This small molecule binds to this protein.
Small molecule (SMILES): CC(=O)N[C@@H]1[C@@H](O)[C@H](O)[C@@H](CO)O[C@H]1O

Binding-site contacts:
Ligand atom O6 contacts residue PHE157 of chain 1.A at 4.0 Å.
Ligand atom C6 contacts residue VAL130 of chain 1.A at 3.8 Å (hydrophobic).
Ligand atom C2 contacts residue ASN125 of chain 1.A at 2.5 Å.
Ligand atom C6 contacts residue PHE157 of chain 1.A at 3.5 Å (hydrophobic).
Ligand atom C4 contacts residue ASN125 of chain 1.A at 4.2 Å.
Ligand atom C5 contacts residue ASN125 of chain 1.A at 3.7 Å.
Ligand atom C5 contacts residue VAL130 of chain 1.A at 4.1 Å (hydrophobic).
Ligand atom O5 contacts residue ASN125 of chain 1.A at 2.4 Å (h-bond).
Ligand atom C7 contacts residue ASN125 of chain 1.A at 3.4 Å.
Ligand atom N2 contacts residue ASN125 of chain 1.A at 2.9 Å (h-bond).
Ligand atom C3 contacts residue ASN125 of chain 1.A at 3.8 Å.
Ligand atom O6 contacts residue LYS132 of chain 1.A at 3.0 Å (salt-bridge).
Ligand atom O6 contacts residue VAL130 of chain 1.A at 4.2 Å.
Ligand atom O7 contacts residue ASN125 of chain 1.A at 3.5 Å (h-bond).
Ligand atom C8 contacts residue ASN125 of chain 1.A at 4.5 Å.
Ligand atom C1 contacts residue VAL130 of chain 1.A at 3.6 Å (hydrophobic).
Ligand atom O5 contacts residue VAL130 of chain 1.A at 3.6 Å.
Ligand atom C6 contacts residue LYS132 of chain 1.A at 4.3 Å.
Ligand atom C1 contacts residue ASN125 of chain 1.A at 1.4 Å.

Sequence of chain 1.A:
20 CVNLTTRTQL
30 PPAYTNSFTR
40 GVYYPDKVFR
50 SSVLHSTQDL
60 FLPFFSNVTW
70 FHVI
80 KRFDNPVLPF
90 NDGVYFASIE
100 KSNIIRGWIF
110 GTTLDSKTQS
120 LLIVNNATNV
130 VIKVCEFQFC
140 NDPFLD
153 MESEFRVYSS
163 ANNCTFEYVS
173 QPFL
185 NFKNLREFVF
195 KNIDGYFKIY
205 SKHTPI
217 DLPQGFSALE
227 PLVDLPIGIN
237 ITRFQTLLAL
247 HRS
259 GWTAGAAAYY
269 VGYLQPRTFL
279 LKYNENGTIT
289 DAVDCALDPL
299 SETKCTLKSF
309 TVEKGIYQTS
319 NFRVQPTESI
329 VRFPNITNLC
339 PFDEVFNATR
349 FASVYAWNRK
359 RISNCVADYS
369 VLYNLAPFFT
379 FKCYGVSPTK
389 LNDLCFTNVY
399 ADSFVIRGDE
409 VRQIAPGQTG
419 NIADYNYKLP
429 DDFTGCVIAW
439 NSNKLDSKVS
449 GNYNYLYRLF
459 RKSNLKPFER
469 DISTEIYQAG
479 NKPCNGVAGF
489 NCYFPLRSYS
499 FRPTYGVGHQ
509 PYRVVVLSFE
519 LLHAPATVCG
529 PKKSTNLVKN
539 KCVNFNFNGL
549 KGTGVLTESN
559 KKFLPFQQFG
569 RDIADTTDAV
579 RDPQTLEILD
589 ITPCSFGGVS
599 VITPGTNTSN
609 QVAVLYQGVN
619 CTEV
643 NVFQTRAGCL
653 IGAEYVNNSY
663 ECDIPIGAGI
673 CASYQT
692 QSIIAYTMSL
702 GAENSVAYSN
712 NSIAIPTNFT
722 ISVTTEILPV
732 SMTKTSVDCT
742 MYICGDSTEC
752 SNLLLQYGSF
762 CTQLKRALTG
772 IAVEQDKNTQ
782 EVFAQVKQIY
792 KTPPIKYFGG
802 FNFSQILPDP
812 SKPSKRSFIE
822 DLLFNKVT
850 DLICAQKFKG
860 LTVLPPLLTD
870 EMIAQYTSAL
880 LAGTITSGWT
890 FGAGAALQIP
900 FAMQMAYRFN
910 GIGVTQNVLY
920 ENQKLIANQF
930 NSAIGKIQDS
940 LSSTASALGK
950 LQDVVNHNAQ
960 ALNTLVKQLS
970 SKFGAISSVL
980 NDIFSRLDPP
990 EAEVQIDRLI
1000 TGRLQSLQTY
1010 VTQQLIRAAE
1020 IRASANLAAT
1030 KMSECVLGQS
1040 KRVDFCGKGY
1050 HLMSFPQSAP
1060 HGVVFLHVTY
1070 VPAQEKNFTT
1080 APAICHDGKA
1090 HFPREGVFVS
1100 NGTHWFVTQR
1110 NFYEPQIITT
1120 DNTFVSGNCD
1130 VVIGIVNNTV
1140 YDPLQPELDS